Binding-site contacts:
Ligand atom C10 contacts residue TYR96 of chain 1.D at 3.6 Å (hydrophobic).
Ligand atom O1 contacts residue GLU62 of chain 1.D at 3.0 Å (salt-bridge).
Ligand atom N5 contacts residue GLU62 of chain 1.D at 3.4 Å (salt-bridge).
Ligand atom C19 contacts residue TYR96 of chain 1.D at 3.5 Å (hydrophobic).
Ligand atom C19 contacts residue HIS95 of chain 1.D at 3.4 Å.
Ligand atom C26 contacts residue GLY12 of chain 1.D at 3.6 Å.
Ligand atom C contacts residue VAL103 of chain 1.D at 3.5 Å (hydrophobic).
Ligand atom N6 contacts residue ASP69 of chain 1.D at 2.7 Å (salt-bridge).
Ligand atom F contacts residue TYR96 of chain 1.D at 3.4 Å.
Ligand atom N4 contacts residue GLU62 of chain 1.D at 3.2 Å (salt-bridge).
Ligand atom N4 contacts residue HIS95 of chain 1.D at 2.7 Å (h-bond).
Ligand atom C9 contacts residue TYR96 of chain 1.D at 3.5 Å (hydrophobic).
Ligand atom C23 contacts residue ASP92 of chain 1.D at 3.3 Å.
Ligand atom C20 contacts residue GLU62 of chain 1.D at 3.3 Å.
Ligand atom C25 contacts residue GLU62 of chain 1.D at 3.0 Å.
Ligand atom N6 contacts residue ARG68 of chain 1.D at 3.2 Å.
Ligand atom F3 contacts residue LYS88 of chain 1.D at 2.9 Å.
Ligand atom C3 contacts residue GLU63 of chain 1.D at 3.6 Å.
Ligand atom F1 contacts residue TYR96 of chain 1.D at 3.4 Å.
Ligand atom N3 contacts residue TYR96 of chain 1.D at 3.1 Å (h-bond).
Ligand atom N contacts residue TYR64 of chain 1.D at 3.6 Å.
Ligand atom N6 contacts residue GLU63 of chain 1.D at 2.7 Å (salt-bridge).
Ligand atom F2 contacts residue VAL9 of chain 1.D at 3.6 Å.
Ligand atom F3 contacts residue ASP92 of chain 1.D at 3.0 Å.
Ligand atom C19 contacts residue GLU62 of chain 1.D at 3.3 Å.
Ligand atom C22 contacts residue ASP92 of chain 1.D at 3.4 Å.
Ligand atom N contacts residue GLU63 of chain 1.D at 3.6 Å.
Ligand atom F1 contacts residue GLN99 of chain 1.D at 3.1 Å.
Ligand atom C27 contacts residue GLY12 of chain 1.D at 3.5 Å.
Ligand atom C3 contacts residue ASP69 of chain 1.D at 3.5 Å.
Ligand atom N4 contacts residue TYR64 of chain 1.D at 3.4 Å (h-bond).
Ligand atom N4 contacts residue TYR96 of chain 1.D at 3.6 Å.
Ligand atom C15 contacts residue GLY10 of chain 1.D at 3.5 Å.
Ligand atom N6 contacts residue TYR64 of chain 1.D at 3.5 Å.
Ligand atom O1 contacts residue HIS95 of chain 1.D at 3.2 Å (h-bond).
Ligand atom C2 contacts residue ASP69 of chain 1.D at 3.5 Å.
Ligand atom C18 contacts residue TYR96 of chain 1.D at 3.3 Å (hydrophobic).
Ligand atom C8 contacts residue TYR64 of chain 1.D at 3.4 Å (hydrophobic).
Ligand atom C contacts residue GLN99 of chain 1.D at 3.4 Å.
Ligand atom CL contacts residue ARG68 of chain 1.D at 3.3 Å.

Sequence of chain 1.D:
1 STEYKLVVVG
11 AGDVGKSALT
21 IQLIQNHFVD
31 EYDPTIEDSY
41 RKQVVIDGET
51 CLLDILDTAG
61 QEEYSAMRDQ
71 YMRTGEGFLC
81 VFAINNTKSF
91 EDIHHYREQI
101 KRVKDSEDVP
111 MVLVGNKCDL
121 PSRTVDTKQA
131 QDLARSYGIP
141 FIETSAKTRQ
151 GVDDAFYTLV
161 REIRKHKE

The small molecule below binds the protein below.
Small molecule (SMILES): C=CC(=O)N1CCN2c3nc(OC[C@@H]4C[C@@H](F)CN4C)nc4cc(-c5nc(N)cc(C)c5C(F)(F)F)c(Cl)c(c34)OC[C@@H]2C1